Sequence of chain 1.B:
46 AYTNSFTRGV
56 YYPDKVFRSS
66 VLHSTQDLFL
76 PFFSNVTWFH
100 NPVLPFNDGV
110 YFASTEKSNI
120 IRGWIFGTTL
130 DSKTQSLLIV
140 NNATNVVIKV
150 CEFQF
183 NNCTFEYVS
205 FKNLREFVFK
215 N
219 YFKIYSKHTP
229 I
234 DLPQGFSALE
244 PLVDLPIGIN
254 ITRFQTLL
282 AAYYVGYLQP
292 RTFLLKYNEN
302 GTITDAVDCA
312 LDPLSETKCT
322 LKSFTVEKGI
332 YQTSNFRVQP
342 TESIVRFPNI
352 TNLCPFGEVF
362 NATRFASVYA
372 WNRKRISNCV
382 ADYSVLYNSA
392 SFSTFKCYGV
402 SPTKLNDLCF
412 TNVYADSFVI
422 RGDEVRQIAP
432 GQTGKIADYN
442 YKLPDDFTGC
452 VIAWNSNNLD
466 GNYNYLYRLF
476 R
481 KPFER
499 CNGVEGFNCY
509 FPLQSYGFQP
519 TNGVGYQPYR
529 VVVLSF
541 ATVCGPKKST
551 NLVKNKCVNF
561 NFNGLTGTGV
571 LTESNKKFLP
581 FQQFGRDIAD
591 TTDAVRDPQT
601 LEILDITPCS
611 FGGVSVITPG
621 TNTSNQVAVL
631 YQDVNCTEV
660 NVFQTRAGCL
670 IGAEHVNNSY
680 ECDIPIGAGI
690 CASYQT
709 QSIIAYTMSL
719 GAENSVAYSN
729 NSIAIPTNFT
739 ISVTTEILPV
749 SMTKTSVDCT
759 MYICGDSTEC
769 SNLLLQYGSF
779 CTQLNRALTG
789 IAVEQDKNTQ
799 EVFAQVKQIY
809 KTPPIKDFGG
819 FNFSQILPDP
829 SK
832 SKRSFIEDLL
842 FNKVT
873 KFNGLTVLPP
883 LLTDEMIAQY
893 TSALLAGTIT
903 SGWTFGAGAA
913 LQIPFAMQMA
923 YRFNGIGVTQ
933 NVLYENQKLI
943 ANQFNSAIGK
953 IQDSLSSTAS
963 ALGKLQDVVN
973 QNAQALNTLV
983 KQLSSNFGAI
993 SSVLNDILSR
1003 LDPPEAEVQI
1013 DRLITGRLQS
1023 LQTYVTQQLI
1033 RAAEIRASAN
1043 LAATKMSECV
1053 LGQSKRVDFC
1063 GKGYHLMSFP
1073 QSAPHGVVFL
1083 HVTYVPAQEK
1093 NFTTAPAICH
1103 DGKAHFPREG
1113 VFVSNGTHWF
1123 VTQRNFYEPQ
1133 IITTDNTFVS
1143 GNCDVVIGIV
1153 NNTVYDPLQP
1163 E

The protein below binds the small molecule below.
Small molecule (SMILES): CC(=O)N[C@@H]1[C@@H](O)[C@H](O)[C@@H](CO)O[C@H]1O

Binding-site contacts:
Ligand atom C2 contacts residue ASN635 of chain 1.B at 2.5 Å.
Ligand atom N2 contacts residue ASN635 of chain 1.B at 2.9 Å (h-bond).
Ligand atom O5 contacts residue ASN635 of chain 1.B at 2.4 Å (h-bond).
Ligand atom C7 contacts residue THR637 of chain 1.B at 3.6 Å.
Ligand atom C1 contacts residue ASN635 of chain 1.B at 1.5 Å.
Ligand atom C4 contacts residue ASN635 of chain 1.B at 4.3 Å.
Ligand atom O7 contacts residue THR637 of chain 1.B at 2.8 Å (h-bond).
Ligand atom C8 contacts residue ASN635 of chain 1.B at 4.5 Å.
Ligand atom O7 contacts residue ASN635 of chain 1.B at 3.1 Å (h-bond).
Ligand atom C8 contacts residue THR637 of chain 1.B at 3.5 Å.
Ligand atom C7 contacts residue ASN635 of chain 1.B at 3.4 Å.
Ligand atom C3 contacts residue ASN635 of chain 1.B at 3.9 Å.
Ligand atom C5 contacts residue ASN635 of chain 1.B at 3.8 Å.